Sequence of chain 1.I:
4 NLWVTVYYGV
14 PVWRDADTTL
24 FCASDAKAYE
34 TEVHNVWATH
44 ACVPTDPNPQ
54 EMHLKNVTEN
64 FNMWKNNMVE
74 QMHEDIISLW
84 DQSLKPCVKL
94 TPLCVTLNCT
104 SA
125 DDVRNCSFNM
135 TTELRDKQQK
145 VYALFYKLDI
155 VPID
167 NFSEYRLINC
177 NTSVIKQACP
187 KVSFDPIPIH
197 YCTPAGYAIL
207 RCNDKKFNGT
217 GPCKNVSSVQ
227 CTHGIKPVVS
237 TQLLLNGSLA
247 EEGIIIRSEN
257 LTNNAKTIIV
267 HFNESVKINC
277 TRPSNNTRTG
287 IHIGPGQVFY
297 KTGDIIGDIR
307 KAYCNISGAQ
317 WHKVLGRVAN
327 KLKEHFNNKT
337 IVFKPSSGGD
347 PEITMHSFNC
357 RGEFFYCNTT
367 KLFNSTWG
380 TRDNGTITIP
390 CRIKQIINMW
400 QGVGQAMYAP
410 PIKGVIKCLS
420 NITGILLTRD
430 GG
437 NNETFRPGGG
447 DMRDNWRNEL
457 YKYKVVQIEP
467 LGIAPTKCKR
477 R

A protein and the small-molecule ligand that binds it are described below.
Small molecule (SMILES): CC(=O)N[C@H]1[C@H](O[C@H]2[C@H](O)[C@@H](NC(C)=O)CO[C@@H]2CO)O[C@H](CO)[C@@H](O)[C@@H]1O

Binding-site contacts:
Ligand atom O7 contacts residue ASN129 of chain 1.I at 4.3 Å.
Ligand atom N2 contacts residue ASP300 of chain 1.I at 3.8 Å.
Ligand atom O5 contacts residue TYR146 of chain 1.I at 4.2 Å.
Ligand atom C7 contacts residue LEU148 of chain 1.I at 4.3 Å (hydrophobic).
Ligand atom C7 contacts residue ASP300 of chain 1.I at 4.0 Å.
Ligand atom O5 contacts residue ASN129 of chain 1.I at 2.5 Å (h-bond).
Ligand atom C1 contacts residue ASN129 of chain 1.I at 1.4 Å.
Ligand atom C4 contacts residue ASN129 of chain 1.I at 4.3 Å.
Ligand atom C6 contacts residue TYR146 of chain 1.I at 3.6 Å (hydrophobic).
Ligand atom O6 contacts residue ASP300 of chain 1.I at 3.8 Å.
Ligand atom C5 contacts residue TYR146 of chain 1.I at 4.0 Å (hydrophobic).
Ligand atom C7 contacts residue ASN129 of chain 1.I at 3.7 Å.
Ligand atom N2 contacts residue LEU148 of chain 1.I at 4.2 Å.
Ligand atom C5 contacts residue ASN129 of chain 1.I at 3.6 Å.
Ligand atom C8 contacts residue ASP300 of chain 1.I at 3.2 Å.
Ligand atom N2 contacts residue ASN129 of chain 1.I at 2.8 Å (h-bond).
Ligand atom C3 contacts residue ASN129 of chain 1.I at 3.8 Å.
Ligand atom C8 contacts residue LEU148 of chain 1.I at 4.0 Å (hydrophobic).
Ligand atom C8 contacts residue TYR146 of chain 1.I at 4.2 Å (hydrophobic).
Ligand atom C2 contacts residue ASN129 of chain 1.I at 2.5 Å.